This protein binds this small molecule.
Small molecule (SMILES): [H]/N=C1\N[C@@]2(c3cc(-c4cccc(C#N)c4)cs3)CN(c3ncc(F)cn3)C[C@H]2C(=O)N1C

Sequence of chain 1.A:
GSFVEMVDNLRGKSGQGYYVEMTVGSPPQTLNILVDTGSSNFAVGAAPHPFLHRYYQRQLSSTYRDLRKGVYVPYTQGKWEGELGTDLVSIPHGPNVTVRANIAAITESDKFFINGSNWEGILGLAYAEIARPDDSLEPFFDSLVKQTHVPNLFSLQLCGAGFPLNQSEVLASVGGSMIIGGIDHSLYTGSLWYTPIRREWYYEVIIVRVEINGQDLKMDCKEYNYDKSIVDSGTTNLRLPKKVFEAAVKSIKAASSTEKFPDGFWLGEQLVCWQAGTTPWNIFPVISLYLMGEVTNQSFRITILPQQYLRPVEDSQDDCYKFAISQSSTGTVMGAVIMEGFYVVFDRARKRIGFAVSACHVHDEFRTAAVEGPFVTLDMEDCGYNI

Binding-site contacts:
Ligand atom S contacts residue TYR92 of chain 1.A at 3.4 Å (h-bond).
Ligand atom F contacts residue VAL90 of chain 1.A at 3.8 Å.
Ligand atom C19 contacts residue ILE131 of chain 1.A at 3.6 Å (hydrophobic).
Ligand atom F contacts residue ILE147 of chain 1.A at 3.5 Å.
Ligand atom S contacts residue PHE129 of chain 1.A at 3.7 Å.
Ligand atom N2 contacts residue GLY251 of chain 1.A at 3.7 Å.
Ligand atom N6 contacts residue THR253 of chain 1.A at 3.5 Å (h-bond).
Ligand atom C6 contacts residue THR252 of chain 1.A at 3.2 Å.
Ligand atom C12 contacts residue VAL90 of chain 1.A at 3.4 Å (hydrophobic).
Ligand atom N6 contacts residue SER31 of chain 1.A at 3.5 Å (h-bond).
Ligand atom N6 contacts residue GLY251 of chain 1.A at 3.3 Å.
Ligand atom C11 contacts residue SER56 of chain 1.A at 3.8 Å.
Ligand atom N1 contacts residue GLY251 of chain 1.A at 3.5 Å (h-bond).
Ligand atom C3 contacts residue ILE139 of chain 1.A at 3.8 Å (hydrophobic).
Ligand atom C8 contacts residue TYR92 of chain 1.A at 3.8 Å (hydrophobic).
Ligand atom C10 contacts residue ASP53 of chain 1.A at 3.6 Å.
Ligand atom C13 contacts residue VAL90 of chain 1.A at 3.5 Å (hydrophobic).
Ligand atom C6 contacts residue GLY251 of chain 1.A at 3.5 Å.
Ligand atom C2 contacts residue GLY251 of chain 1.A at 3.7 Å.
Ligand atom C15 contacts residue LEU51 of chain 1.A at 3.6 Å (hydrophobic).
Ligand atom C6 contacts residue ASP249 of chain 1.A at 3.4 Å.
Ligand atom C18 contacts residue GLN33 of chain 1.A at 3.5 Å.
Ligand atom N1 contacts residue ASP249 of chain 1.A at 2.9 Å (salt-bridge).
Ligand atom C12 contacts residue SER56 of chain 1.A at 3.7 Å.
Ligand atom C19 contacts residue GLN33 of chain 1.A at 3.6 Å.
Ligand atom C4 contacts residue ASP53 of chain 1.A at 3.6 Å.
Ligand atom C1 contacts residue LEU51 of chain 1.A at 3.7 Å (hydrophobic).
Ligand atom N1 contacts residue ASP53 of chain 1.A at 2.9 Å (salt-bridge).
Ligand atom C16 contacts residue GLY251 of chain 1.A at 3.1 Å.
Ligand atom C21 contacts residue GLY251 of chain 1.A at 3.4 Å.
Ligand atom C5 contacts residue ASP53 of chain 1.A at 3.5 Å.
Ligand atom C5 contacts residue GLY251 of chain 1.A at 3.7 Å.
Ligand atom N6 contacts residue SER250 of chain 1.A at 3.7 Å.
Ligand atom C18 contacts residue GLY34 of chain 1.A at 3.6 Å.
Ligand atom F contacts residue ARG149 of chain 1.A at 3.0 Å.
Ligand atom N6 contacts residue THR252 of chain 1.A at 3.5 Å.
Ligand atom N contacts residue ASP53 of chain 1.A at 2.7 Å (salt-bridge).
Ligand atom C17 contacts residue GLY251 of chain 1.A at 3.7 Å.
Ligand atom N4 contacts residue SER56 of chain 1.A at 3.4 Å.
Ligand atom C20 contacts residue TRP136 of chain 1.A at 3.8 Å (hydrophobic).